The protein below binds the small molecule below.
Small molecule (SMILES): CCN1c2ccc(F)cc2N=C(N2CCN(C)CC2)c2cc(Cl)ccc21

Binding-site contacts:
Ligand atom C10 contacts residue LEU134 of chain 1.C at 3.7 Å (hydrophobic).
Ligand atom CL contacts residue PHE133 of chain 1.C at 3.8 Å.
Ligand atom C18 contacts residue VAL139 of chain 1.C at 3.9 Å (hydrophobic).
Ligand atom C4 contacts residue LEU159 of chain 1.C at 3.5 Å (hydrophobic).
Ligand atom C6 contacts residue ASP161 of chain 1.C at 3.8 Å.
Ligand atom C17 contacts residue GLU69 of chain 1.C at 3.7 Å.
Ligand atom F contacts residue HIS141 of chain 1.C at 3.1 Å.
Ligand atom C11 contacts residue PHE133 of chain 1.C at 3.9 Å (hydrophobic).
Ligand atom C13 contacts residue ILE81 of chain 1.C at 3.5 Å (hydrophobic).
Ligand atom C contacts residue VAL82 of chain 1.C at 3.6 Å (hydrophobic).
Ligand atom C15 contacts residue ALA166 of chain 1.C at 3.5 Å (hydrophobic).
Ligand atom N3 contacts residue GLU69 of chain 1.C at 2.9 Å (salt-bridge).
Ligand atom C contacts residue MET73 of chain 1.C at 3.8 Å (hydrophobic).
Ligand atom C18 contacts residue VAL72 of chain 1.C at 3.9 Å (hydrophobic).
Ligand atom C12 contacts residue MET73 of chain 1.C at 3.9 Å (hydrophobic).
Ligand atom C15 contacts residue GLU69 of chain 1.C at 3.5 Å.
Ligand atom C16 contacts residue ALA166 of chain 1.C at 3.1 Å (hydrophobic).
Ligand atom CL contacts residue ASN137 of chain 1.C at 3.5 Å.
Ligand atom C1 contacts residue VAL82 of chain 1.C at 3.5 Å (hydrophobic).
Ligand atom F contacts residue LEU159 of chain 1.C at 3.5 Å.
Ligand atom CL contacts residue ASN76 of chain 1.C at 3.7 Å.
Ligand atom C12 contacts residue ASN76 of chain 1.C at 3.4 Å.
Ligand atom C13 contacts residue MET73 of chain 1.C at 3.9 Å (hydrophobic).
Ligand atom C3 contacts residue VAL82 of chain 1.C at 3.3 Å (hydrophobic).
Ligand atom N contacts residue MET73 of chain 1.C at 3.9 Å.
Ligand atom CL contacts residue VAL72 of chain 1.C at 3.6 Å.
Ligand atom C12 contacts residue ILE81 of chain 1.C at 3.9 Å (hydrophobic).
Ligand atom C19 contacts residue MET73 of chain 1.C at 3.7 Å (hydrophobic).
Ligand atom C5 contacts residue ASP161 of chain 1.C at 3.9 Å.
Ligand atom C3 contacts residue ILE81 of chain 1.C at 3.8 Å (hydrophobic).
Ligand atom C12 contacts residue PHE133 of chain 1.C at 3.7 Å (hydrophobic).
Ligand atom C1 contacts residue MET73 of chain 1.C at 3.9 Å (hydrophobic).
Ligand atom C4 contacts residue ILE81 of chain 1.C at 3.9 Å (hydrophobic).
Ligand atom F contacts residue THR160 of chain 1.C at 3.2 Å.
Ligand atom C16 contacts residue GLU69 of chain 1.C at 3.4 Å.
Ligand atom C19 contacts residue GLU69 of chain 1.C at 3.7 Å.
Ligand atom C18 contacts residue GLU69 of chain 1.C at 3.7 Å.
Ligand atom C16 contacts residue VAL139 of chain 1.C at 3.7 Å (hydrophobic).
Ligand atom F contacts residue ASP161 of chain 1.C at 3.6 Å.
Ligand atom C14 contacts residue MET73 of chain 1.C at 3.7 Å (hydrophobic).

Sequence of chain 1.C:
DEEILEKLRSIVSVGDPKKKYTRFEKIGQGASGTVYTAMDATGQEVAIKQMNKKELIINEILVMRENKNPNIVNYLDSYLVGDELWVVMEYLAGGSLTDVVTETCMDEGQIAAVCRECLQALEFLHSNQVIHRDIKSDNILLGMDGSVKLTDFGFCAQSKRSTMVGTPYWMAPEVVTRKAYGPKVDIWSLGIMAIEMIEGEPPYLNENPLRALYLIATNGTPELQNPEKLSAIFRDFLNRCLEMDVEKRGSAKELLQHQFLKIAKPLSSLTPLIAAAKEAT